Sequence of chain 2.A:
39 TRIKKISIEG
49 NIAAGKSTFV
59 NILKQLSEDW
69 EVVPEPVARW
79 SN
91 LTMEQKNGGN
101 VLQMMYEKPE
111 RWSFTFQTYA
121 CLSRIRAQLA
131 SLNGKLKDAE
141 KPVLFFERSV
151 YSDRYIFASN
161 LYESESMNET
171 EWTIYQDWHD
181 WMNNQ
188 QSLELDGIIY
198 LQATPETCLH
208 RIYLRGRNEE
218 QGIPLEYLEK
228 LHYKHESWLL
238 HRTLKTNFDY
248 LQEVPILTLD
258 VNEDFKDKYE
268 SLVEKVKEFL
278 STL

This protein binds this small molecule.
Small molecule (SMILES): Cc1ccc(NC(=O)c2ccc(CN3CCN(C)CC3)cc2)cc1Nc1nc(-c2nc(N)cc(N)n2)cs1

Binding-site contacts:
Ligand atom N3 contacts residue VAL75 of chain 2.A at 3.4 Å.
Ligand atom C4 contacts residue ASP153 of chain 2.A at 3.8 Å.
Ligand atom N3 contacts residue ARG148 of chain 2.A at 3.5 Å (salt-bridge).
Ligand atom C12 contacts residue MET105 of chain 2.A at 3.6 Å (hydrophobic).
Ligand atom C21 contacts residue SER166 of chain 2.A at 3.6 Å.
Ligand atom C1 contacts residue PHE116 of chain 2.A at 3.7 Å (hydrophobic).
Ligand atom S1 contacts residue PHE116 of chain 2.A at 3.8 Å.
Ligand atom C2 contacts residue GLU73 of chain 2.A at 3.8 Å.
Ligand atom N4 contacts residue ASP153 of chain 2.A at 3.0 Å (salt-bridge).
Ligand atom C3 contacts residue PHE157 of chain 2.A at 3.6 Å (hydrophobic).
Ligand atom N2 contacts residue PHE157 of chain 2.A at 3.2 Å.
Ligand atom C2 contacts residue PHE157 of chain 2.A at 3.9 Å (hydrophobic).
Ligand atom N2 contacts residue GLN117 of chain 2.A at 3.0 Å (h-bond).
Ligand atom C11 contacts residue MET105 of chain 2.A at 3.4 Å (hydrophobic).
Ligand atom C12 contacts residue TYR106 of chain 2.A at 3.4 Å (hydrophobic).
Ligand atom C1 contacts residue PHE157 of chain 2.A at 3.5 Å (hydrophobic).
Ligand atom C20 contacts residue SER166 of chain 2.A at 3.7 Å.
Ligand atom N4 contacts residue PHE157 of chain 2.A at 3.7 Å.
Ligand atom O1 contacts residue LEU161 of chain 2.A at 3.8 Å.
Ligand atom C7 contacts residue PHE116 of chain 2.A at 3.6 Å (hydrophobic).
Ligand atom C6 contacts residue PHE116 of chain 2.A at 3.5 Å (hydrophobic).
Ligand atom C7 contacts residue PHE157 of chain 2.A at 3.5 Å (hydrophobic).
Ligand atom N5 contacts residue PHE116 of chain 2.A at 3.4 Å.
Ligand atom C3 contacts residue ASP153 of chain 2.A at 3.7 Å.
Ligand atom C14 contacts residue LEU102 of chain 2.A at 3.9 Å (hydrophobic).
Ligand atom C20 contacts residue SER164 of chain 2.A at 3.5 Å.
Ligand atom N3 contacts residue GLU73 of chain 2.A at 3.0 Å (salt-bridge).
Ligand atom C2 contacts residue VAL75 of chain 2.A at 3.8 Å (hydrophobic).
Ligand atom C5 contacts residue PHE116 of chain 2.A at 3.4 Å (hydrophobic).
Ligand atom N4 contacts residue GLN117 of chain 2.A at 3.1 Å (h-bond).
Ligand atom C7 contacts residue GLN117 of chain 2.A at 3.7 Å.
Ligand atom C4 contacts residue GLN117 of chain 2.A at 3.8 Å.
Ligand atom C21 contacts residue SER164 of chain 2.A at 3.5 Å.
Ligand atom C4 contacts residue PHE157 of chain 2.A at 3.5 Å (hydrophobic).
Ligand atom C24 contacts residue GLU110 of chain 2.A at 3.8 Å.
Ligand atom C23 contacts residue PRO109 of chain 2.A at 3.9 Å (hydrophobic).
Ligand atom C14 contacts residue TYR106 of chain 2.A at 3.5 Å (hydrophobic).
Ligand atom C3 contacts residue GLU73 of chain 2.A at 3.7 Å.
Ligand atom C5 contacts residue PHE157 of chain 2.A at 3.6 Å (hydrophobic).
Ligand atom N8 contacts residue SER164 of chain 2.A at 3.9 Å.